The protein below binds the small molecule below.
Small molecule (SMILES): O=C1O[Ru]23OCO[Ru]2(O1)N(c1ccccc1)CN3c1ccccc1

Sequence of chain 1.A:
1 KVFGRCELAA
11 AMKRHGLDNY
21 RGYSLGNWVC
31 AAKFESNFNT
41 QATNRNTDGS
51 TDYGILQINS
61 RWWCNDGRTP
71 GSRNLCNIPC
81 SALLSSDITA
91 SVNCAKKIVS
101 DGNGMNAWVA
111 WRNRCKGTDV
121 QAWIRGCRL

Binding-site contacts:
Ligand atom C15 contacts residue LEU75 of chain 1.A at 4.1 Å (hydrophobic).
Ligand atom O3 contacts residue ASP101 of chain 1.A at 2.8 Å (salt-bridge).
Ligand atom N1 contacts residue ASP101 of chain 1.A at 3.0 Å (salt-bridge).
Ligand atom C9 contacts residue ASP101 of chain 1.A at 3.3 Å.
Ligand atom O1 contacts residue ASP101 of chain 1.A at 4.0 Å.
Ligand atom C19 contacts residue TRP62 of chain 1.A at 3.6 Å (hydrophobic).
Ligand atom C15 contacts residue ASP101 of chain 1.A at 3.9 Å.
Ligand atom C17 contacts residue ARG73 of chain 1.A at 3.4 Å.
Ligand atom O2 contacts residue ASP101 of chain 1.A at 4.1 Å.
Ligand atom O4 contacts residue ASP101 of chain 1.A at 2.9 Å (salt-bridge).
Ligand atom N2 contacts residue ASP101 of chain 1.A at 3.0 Å (salt-bridge).
Ligand atom C17 contacts residue LEU75 of chain 1.A at 3.9 Å (hydrophobic).
Ligand atom RU2 contacts residue ASP101 of chain 1.A at 2.1 Å.
Ligand atom RU1 contacts residue ASP101 of chain 1.A at 2.0 Å.
Ligand atom C18 contacts residue ARG73 of chain 1.A at 3.6 Å.
Ligand atom C18 contacts residue TRP62 of chain 1.A at 4.0 Å (hydrophobic).
Ligand atom C3 contacts residue ASP101 of chain 1.A at 3.5 Å.
Ligand atom C19 contacts residue LEU75 of chain 1.A at 3.7 Å (hydrophobic).
Ligand atom C10 contacts residue ASP101 of chain 1.A at 4.1 Å.
Ligand atom C20 contacts residue LEU75 of chain 1.A at 3.9 Å (hydrophobic).
Ligand atom C16 contacts residue LEU75 of chain 1.A at 4.1 Å (hydrophobic).
Ligand atom C18 contacts residue LEU75 of chain 1.A at 3.7 Å (hydrophobic).
Ligand atom C7 contacts residue ASP101 of chain 1.A at 3.6 Å.
Ligand atom C8 contacts residue ASP101 of chain 1.A at 3.8 Å.